This small molecule binds to this protein.
Small molecule (SMILES): CC(=O)N[C@H]1[C@H](O[C@H]2[C@H](O)[C@@H](NC(C)=O)CO[C@@H]2CO)O[C@H](CO)[C@@H](O[C@@H]2O[C@H](CO)[C@@H](O)[C@H](O)[C@@H]2O)[C@@H]1O

Sequence of chain 3.D:
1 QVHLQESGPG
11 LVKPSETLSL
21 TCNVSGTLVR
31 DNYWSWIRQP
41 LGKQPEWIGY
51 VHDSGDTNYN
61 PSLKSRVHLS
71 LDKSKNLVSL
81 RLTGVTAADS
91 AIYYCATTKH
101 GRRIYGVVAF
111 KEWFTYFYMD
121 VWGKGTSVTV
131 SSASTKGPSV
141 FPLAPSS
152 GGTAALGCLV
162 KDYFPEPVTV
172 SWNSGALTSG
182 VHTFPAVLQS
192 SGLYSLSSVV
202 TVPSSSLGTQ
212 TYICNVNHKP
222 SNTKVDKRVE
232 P

Sequence of chain 3.A:
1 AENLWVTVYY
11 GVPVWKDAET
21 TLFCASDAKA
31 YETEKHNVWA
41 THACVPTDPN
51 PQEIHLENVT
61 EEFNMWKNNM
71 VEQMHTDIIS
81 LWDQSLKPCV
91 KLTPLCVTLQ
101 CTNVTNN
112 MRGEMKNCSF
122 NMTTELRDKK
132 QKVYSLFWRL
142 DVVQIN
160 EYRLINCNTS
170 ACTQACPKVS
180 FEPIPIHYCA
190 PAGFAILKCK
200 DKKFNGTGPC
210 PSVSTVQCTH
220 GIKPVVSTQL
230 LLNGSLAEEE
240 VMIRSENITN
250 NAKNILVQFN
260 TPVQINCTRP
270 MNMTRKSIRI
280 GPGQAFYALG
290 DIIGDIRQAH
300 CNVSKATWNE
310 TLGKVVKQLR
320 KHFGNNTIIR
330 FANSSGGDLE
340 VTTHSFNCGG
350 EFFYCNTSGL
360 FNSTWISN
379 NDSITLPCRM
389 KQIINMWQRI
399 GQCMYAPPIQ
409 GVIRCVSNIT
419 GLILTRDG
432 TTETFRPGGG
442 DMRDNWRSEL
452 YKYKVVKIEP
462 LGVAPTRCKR

Sequence of chain 3.C:
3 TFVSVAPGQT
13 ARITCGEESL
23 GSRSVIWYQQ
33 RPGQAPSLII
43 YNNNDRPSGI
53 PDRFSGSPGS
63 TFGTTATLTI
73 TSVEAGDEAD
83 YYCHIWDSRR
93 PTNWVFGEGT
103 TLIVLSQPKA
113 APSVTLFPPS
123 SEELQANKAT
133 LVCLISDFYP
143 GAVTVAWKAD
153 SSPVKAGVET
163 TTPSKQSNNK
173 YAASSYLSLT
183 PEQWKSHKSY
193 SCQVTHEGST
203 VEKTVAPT

Binding-site contacts:
Ligand atom C5 contacts residue ASP56 of chain 3.D at 4.3 Å.
Ligand atom O7 contacts residue ASN58 of chain 3.D at 3.3 Å (h-bond).
Ligand atom C7 contacts residue ASN107 of chain 3.A at 3.0 Å.
Ligand atom C7 contacts residue ASP89 of chain 3.C at 4.1 Å.
Ligand atom C8 contacts residue TRP88 of chain 3.C at 3.6 Å (hydrophobic).
Ligand atom N2 contacts residue THR94 of chain 3.C at 3.3 Å (h-bond).
Ligand atom O7 contacts residue PHE114 of chain 3.D at 4.1 Å.
Ligand atom N2 contacts residue ASN107 of chain 3.A at 3.0 Å (h-bond).
Ligand atom C6 contacts residue THR115 of chain 3.D at 3.7 Å.
Ligand atom C1 contacts residue THR94 of chain 3.C at 4.1 Å.
Ligand atom N2 contacts residue TRP88 of chain 3.C at 4.4 Å.
Ligand atom O4 contacts residue ASP56 of chain 3.D at 4.3 Å.
Ligand atom C2 contacts residue ASN107 of chain 3.A at 2.5 Å.
Ligand atom C3 contacts residue THR94 of chain 3.C at 3.6 Å.
Ligand atom C8 contacts residue ASP89 of chain 3.C at 3.2 Å.
Ligand atom C8 contacts residue ASN107 of chain 3.A at 4.4 Å.
Ligand atom C2 contacts residue THR94 of chain 3.C at 3.9 Å.
Ligand atom O6 contacts residue GLY55 of chain 3.D at 4.3 Å.
Ligand atom C3 contacts residue ASN107 of chain 3.A at 3.8 Å.
Ligand atom O6 contacts residue THR115 of chain 3.D at 2.5 Å (h-bond).
Ligand atom C8 contacts residue PHE114 of chain 3.D at 4.3 Å (hydrophobic).
Ligand atom O3 contacts residue THR94 of chain 3.C at 4.3 Å.
Ligand atom O7 contacts residue ASN107 of chain 3.A at 2.5 Å (h-bond).
Ligand atom C1 contacts residue ASN107 of chain 3.A at 1.4 Å.
Ligand atom O7 contacts residue ASP89 of chain 3.C at 4.0 Å.
Ligand atom O6 contacts residue ASN107 of chain 3.A at 3.7 Å.
Ligand atom C5 contacts residue ASN107 of chain 3.A at 3.6 Å.
Ligand atom C7 contacts residue THR94 of chain 3.C at 4.2 Å.
Ligand atom C8 contacts residue ARG92 of chain 3.C at 4.0 Å.
Ligand atom C7 contacts residue PHE114 of chain 3.D at 4.2 Å (hydrophobic).
Ligand atom O7 contacts residue ARG92 of chain 3.C at 4.2 Å.
Ligand atom C3 contacts residue ASP56 of chain 3.D at 4.4 Å.
Ligand atom C8 contacts residue THR94 of chain 3.C at 4.3 Å.
Ligand atom C4 contacts residue ASN107 of chain 3.A at 4.2 Å.
Ligand atom O5 contacts residue ASN107 of chain 3.A at 2.2 Å (h-bond).
Ligand atom C7 contacts residue ARG92 of chain 3.C at 4.2 Å.